Sequence of chain 19.A:
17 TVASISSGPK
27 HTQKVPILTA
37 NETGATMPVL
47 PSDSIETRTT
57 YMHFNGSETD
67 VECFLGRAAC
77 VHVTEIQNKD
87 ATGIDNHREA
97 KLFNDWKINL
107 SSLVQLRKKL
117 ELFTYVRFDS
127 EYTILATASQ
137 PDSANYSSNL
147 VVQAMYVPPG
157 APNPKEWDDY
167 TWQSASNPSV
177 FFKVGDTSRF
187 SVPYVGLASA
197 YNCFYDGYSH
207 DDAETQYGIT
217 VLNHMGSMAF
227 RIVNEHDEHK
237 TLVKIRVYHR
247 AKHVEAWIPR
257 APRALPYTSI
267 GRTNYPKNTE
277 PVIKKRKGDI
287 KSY

Sequence of chain 20.C:
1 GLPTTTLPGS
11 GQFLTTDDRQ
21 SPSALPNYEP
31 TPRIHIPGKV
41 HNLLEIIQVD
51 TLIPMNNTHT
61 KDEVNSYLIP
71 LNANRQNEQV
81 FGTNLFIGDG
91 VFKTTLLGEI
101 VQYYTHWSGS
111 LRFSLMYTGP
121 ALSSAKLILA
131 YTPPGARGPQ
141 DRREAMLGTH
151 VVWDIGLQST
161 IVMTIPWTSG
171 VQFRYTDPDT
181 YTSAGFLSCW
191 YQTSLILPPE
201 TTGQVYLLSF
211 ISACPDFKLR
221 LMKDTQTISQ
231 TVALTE

Sequence of chain 19.C:
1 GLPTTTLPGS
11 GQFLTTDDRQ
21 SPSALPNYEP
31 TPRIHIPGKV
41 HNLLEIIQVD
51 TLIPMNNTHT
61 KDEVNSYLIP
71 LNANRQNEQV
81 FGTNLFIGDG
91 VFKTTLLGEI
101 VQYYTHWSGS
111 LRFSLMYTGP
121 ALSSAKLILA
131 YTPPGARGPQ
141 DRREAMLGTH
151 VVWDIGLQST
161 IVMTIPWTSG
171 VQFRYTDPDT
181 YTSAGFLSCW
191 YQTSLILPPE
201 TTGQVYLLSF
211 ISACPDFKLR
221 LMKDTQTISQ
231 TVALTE

Binding-site contacts:
Ligand atom C3C contacts residue TYR128 of chain 19.A at 3.8 Å (hydrophobic).
Ligand atom C4A contacts residue PRO174 of chain 19.A at 3.2 Å (hydrophobic).
Ligand atom C1C contacts residue TYR128 of chain 19.A at 3.6 Å (hydrophobic).
Ligand atom C31 contacts residue ASN219 of chain 19.A at 3.7 Å.
Ligand atom C3C contacts residue ILE104 of chain 19.A at 3.6 Å (hydrophobic).
Ligand atom C4B contacts residue PHE186 of chain 19.A at 3.6 Å (hydrophobic).
Ligand atom CL2 contacts residue ILE104 of chain 19.A at 3.4 Å.
Ligand atom C5B contacts residue MET224 of chain 19.A at 3.8 Å (hydrophobic).
Ligand atom CL1 contacts residue VAL188 of chain 19.A at 3.7 Å.
Ligand atom C5C contacts residue TYR152 of chain 19.A at 3.8 Å (hydrophobic).
Ligand atom C4A contacts residue SER175 of chain 19.A at 3.6 Å.
Ligand atom C5 contacts residue LEU106 of chain 19.A at 3.7 Å (hydrophobic).
Ligand atom O1A contacts residue PHE186 of chain 19.A at 3.4 Å.
Ligand atom C4C contacts residue VAL191 of chain 19.A at 3.7 Å (hydrophobic).
Ligand atom C4A contacts residue VAL176 of chain 19.A at 3.9 Å (hydrophobic).
Ligand atom O1 contacts residue LEU106 of chain 19.A at 3.7 Å.
Ligand atom C4A contacts residue ALA150 of chain 19.A at 3.9 Å (hydrophobic).
Ligand atom C2A contacts residue PHE186 of chain 19.A at 3.6 Å (hydrophobic).
Ligand atom C3B contacts residue ALA24 of chain 19.C at 4.0 Å (hydrophobic).
Ligand atom N2 contacts residue MET221 of chain 19.A at 3.9 Å.
Ligand atom C31 contacts residue TYR197 of chain 19.A at 3.6 Å (hydrophobic).
Ligand atom C5 contacts residue MET221 of chain 19.A at 3.9 Å (hydrophobic).
Ligand atom CL2 contacts residue TYR128 of chain 19.A at 3.4 Å.
Ligand atom O1B contacts residue VAL188 of chain 19.A at 3.8 Å.
Ligand atom O1A contacts residue MET224 of chain 19.A at 3.9 Å.
Ligand atom C2C contacts residue ILE104 of chain 19.A at 3.9 Å (hydrophobic).
Ligand atom N3A contacts residue PRO174 of chain 19.A at 3.3 Å (h-bond).
Ligand atom C5A contacts residue ALA150 of chain 19.A at 3.4 Å (hydrophobic).
Ligand atom C3B contacts residue TYR152 of chain 19.A at 3.9 Å (hydrophobic).
Ligand atom N2 contacts residue ASN219 of chain 19.A at 3.5 Å (h-bond).
Ligand atom C2C contacts residue MET221 of chain 19.A at 3.3 Å (hydrophobic).
Ligand atom N3A contacts residue ALA24 of chain 19.C at 3.8 Å.
Ligand atom CL1 contacts residue LEU25 of chain 19.C at 3.5 Å.
Ligand atom C1C contacts residue LEU106 of chain 19.A at 3.9 Å (hydrophobic).
Ligand atom CL2 contacts residue MET224 of chain 19.A at 3.2 Å.
Ligand atom O1 contacts residue MET221 of chain 19.A at 3.4 Å (h-bond).
Ligand atom C5A contacts residue VAL176 of chain 19.A at 3.8 Å (hydrophobic).
Ligand atom C5B contacts residue PHE186 of chain 19.A at 3.8 Å (hydrophobic).
Ligand atom C4B contacts residue TYR152 of chain 19.A at 3.7 Å (hydrophobic).
Ligand atom C4 contacts residue TYR197 of chain 19.A at 3.6 Å (hydrophobic).

This small molecule binds to this protein.
Small molecule (SMILES): Cc1cc(CCCCCOc2c(Cl)cc(C3=NCCO3)cc2Cl)on1